Sequence of chain 2.A:
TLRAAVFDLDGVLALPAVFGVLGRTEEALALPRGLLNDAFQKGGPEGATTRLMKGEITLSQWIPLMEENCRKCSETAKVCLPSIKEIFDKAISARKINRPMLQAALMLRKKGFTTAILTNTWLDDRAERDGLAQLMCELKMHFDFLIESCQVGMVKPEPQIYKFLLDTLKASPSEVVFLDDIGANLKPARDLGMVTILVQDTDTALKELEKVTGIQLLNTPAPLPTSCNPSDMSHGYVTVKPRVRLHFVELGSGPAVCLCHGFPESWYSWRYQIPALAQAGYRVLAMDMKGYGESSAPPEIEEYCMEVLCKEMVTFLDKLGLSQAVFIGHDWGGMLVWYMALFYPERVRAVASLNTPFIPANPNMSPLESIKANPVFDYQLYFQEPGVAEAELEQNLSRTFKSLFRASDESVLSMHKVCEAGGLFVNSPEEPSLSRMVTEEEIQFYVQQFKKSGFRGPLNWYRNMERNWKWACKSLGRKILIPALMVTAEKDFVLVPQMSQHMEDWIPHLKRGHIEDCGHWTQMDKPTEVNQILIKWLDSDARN

Binding-site contacts:
Ligand atom C19 contacts residue LEU409 of chain 2.A at 4.2 Å (hydrophobic).
Ligand atom C2 contacts residue TRP337 of chain 2.A at 4.2 Å (hydrophobic).
Ligand atom C8 contacts residue ASP336 of chain 2.A at 2.5 Å.
Ligand atom N12 contacts residue TYR467 of chain 2.A at 3.5 Å (h-bond).
Ligand atom C13 contacts residue TYR467 of chain 2.A at 3.2 Å (hydrophobic).
Ligand atom C13 contacts residue PHE268 of chain 2.A at 3.5 Å (hydrophobic).
Ligand atom C9 contacts residue ASP336 of chain 2.A at 3.0 Å.
Ligand atom C18 contacts residue LEU409 of chain 2.A at 3.8 Å (hydrophobic).
Ligand atom C15 contacts residue HIS525 of chain 2.A at 3.8 Å.
Ligand atom C8 contacts residue TYR384 of chain 2.A at 4.0 Å (hydrophobic).
Ligand atom N10 contacts residue TYR467 of chain 2.A at 2.6 Å (h-bond).
Ligand atom C16 contacts residue MET420 of chain 2.A at 3.8 Å (hydrophobic).
Ligand atom C2 contacts residue ASP336 of chain 2.A at 3.9 Å.
Ligand atom C17 contacts residue TRP526 of chain 2.A at 4.2 Å (hydrophobic).
Ligand atom C15 contacts residue TRP526 of chain 2.A at 4.2 Å (hydrophobic).
Ligand atom C7 contacts residue TYR467 of chain 2.A at 4.0 Å (hydrophobic).
Ligand atom N11 contacts residue TYR384 of chain 2.A at 2.7 Å (h-bond).
Ligand atom C5 contacts residue GLN385 of chain 2.A at 3.6 Å.
Ligand atom C7 contacts residue ASP336 of chain 2.A at 3.8 Å.
Ligand atom C8 contacts residue TYR467 of chain 2.A at 4.0 Å (hydrophobic).
Ligand atom C14 contacts residue TYR467 of chain 2.A at 4.2 Å (hydrophobic).
Ligand atom N12 contacts residue ASP336 of chain 2.A at 2.9 Å (salt-bridge).
Ligand atom C17 contacts residue LEU409 of chain 2.A at 3.8 Å (hydrophobic).
Ligand atom N11 contacts residue GLN385 of chain 2.A at 3.5 Å (h-bond).
Ligand atom C1 contacts residue TRP337 of chain 2.A at 4.0 Å (hydrophobic).
Ligand atom N3 contacts residue MET340 of chain 2.A at 4.2 Å.
Ligand atom C2 contacts residue MET340 of chain 2.A at 4.2 Å (hydrophobic).
Ligand atom N11 contacts residue TYR467 of chain 2.A at 3.2 Å (h-bond).
Ligand atom N12 contacts residue PHE268 of chain 2.A at 3.9 Å.
Ligand atom C14 contacts residue TYR384 of chain 2.A at 4.1 Å (hydrophobic).
Ligand atom C7 contacts residue GLN385 of chain 2.A at 4.2 Å.
Ligand atom C17 contacts residue MET420 of chain 2.A at 3.6 Å (hydrophobic).
Ligand atom C9 contacts residue TYR384 of chain 2.A at 3.5 Å (hydrophobic).
Ligand atom C18 contacts residue MET420 of chain 2.A at 3.7 Å (hydrophobic).
Ligand atom C1 contacts residue ASP336 of chain 2.A at 4.0 Å.
Ligand atom C7 contacts residue TYR384 of chain 2.A at 3.5 Å (hydrophobic).
Ligand atom N10 contacts residue TYR384 of chain 2.A at 2.6 Å (h-bond).
Ligand atom C2 contacts residue THR361 of chain 2.A at 4.0 Å.
Ligand atom C9 contacts residue TYR467 of chain 2.A at 3.2 Å (hydrophobic).
Ligand atom N12 contacts residue HIS525 of chain 2.A at 3.8 Å.

This small molecule binds to this protein.
Small molecule (SMILES): c1cc(-c2cc(NCC3CCCCC3)n[nH]2)ccn1